Binding-site contacts:
Ligand atom C2 contacts residue ASN592 of chain 1.A at 2.5 Å.
Ligand atom C8 contacts residue ASN592 of chain 1.A at 3.9 Å.
Ligand atom O7 contacts residue ASN592 of chain 1.A at 3.5 Å (h-bond).
Ligand atom C4 contacts residue ASN592 of chain 1.A at 4.2 Å.
Ligand atom C1 contacts residue ASN592 of chain 1.A at 1.4 Å.
Ligand atom O5 contacts residue ASN592 of chain 1.A at 2.4 Å (h-bond).
Ligand atom C3 contacts residue ASN592 of chain 1.A at 3.8 Å.
Ligand atom C5 contacts residue ASN592 of chain 1.A at 3.7 Å.
Ligand atom N2 contacts residue ASN592 of chain 1.A at 2.9 Å (h-bond).
Ligand atom C7 contacts residue ASN592 of chain 1.A at 3.2 Å.

The protein below binds the small molecule below.
Small molecule (SMILES): CC(=O)N[C@@H]1[C@@H](O)[C@H](O)[C@@H](CO)O[C@H]1O

Sequence of chain 1.A:
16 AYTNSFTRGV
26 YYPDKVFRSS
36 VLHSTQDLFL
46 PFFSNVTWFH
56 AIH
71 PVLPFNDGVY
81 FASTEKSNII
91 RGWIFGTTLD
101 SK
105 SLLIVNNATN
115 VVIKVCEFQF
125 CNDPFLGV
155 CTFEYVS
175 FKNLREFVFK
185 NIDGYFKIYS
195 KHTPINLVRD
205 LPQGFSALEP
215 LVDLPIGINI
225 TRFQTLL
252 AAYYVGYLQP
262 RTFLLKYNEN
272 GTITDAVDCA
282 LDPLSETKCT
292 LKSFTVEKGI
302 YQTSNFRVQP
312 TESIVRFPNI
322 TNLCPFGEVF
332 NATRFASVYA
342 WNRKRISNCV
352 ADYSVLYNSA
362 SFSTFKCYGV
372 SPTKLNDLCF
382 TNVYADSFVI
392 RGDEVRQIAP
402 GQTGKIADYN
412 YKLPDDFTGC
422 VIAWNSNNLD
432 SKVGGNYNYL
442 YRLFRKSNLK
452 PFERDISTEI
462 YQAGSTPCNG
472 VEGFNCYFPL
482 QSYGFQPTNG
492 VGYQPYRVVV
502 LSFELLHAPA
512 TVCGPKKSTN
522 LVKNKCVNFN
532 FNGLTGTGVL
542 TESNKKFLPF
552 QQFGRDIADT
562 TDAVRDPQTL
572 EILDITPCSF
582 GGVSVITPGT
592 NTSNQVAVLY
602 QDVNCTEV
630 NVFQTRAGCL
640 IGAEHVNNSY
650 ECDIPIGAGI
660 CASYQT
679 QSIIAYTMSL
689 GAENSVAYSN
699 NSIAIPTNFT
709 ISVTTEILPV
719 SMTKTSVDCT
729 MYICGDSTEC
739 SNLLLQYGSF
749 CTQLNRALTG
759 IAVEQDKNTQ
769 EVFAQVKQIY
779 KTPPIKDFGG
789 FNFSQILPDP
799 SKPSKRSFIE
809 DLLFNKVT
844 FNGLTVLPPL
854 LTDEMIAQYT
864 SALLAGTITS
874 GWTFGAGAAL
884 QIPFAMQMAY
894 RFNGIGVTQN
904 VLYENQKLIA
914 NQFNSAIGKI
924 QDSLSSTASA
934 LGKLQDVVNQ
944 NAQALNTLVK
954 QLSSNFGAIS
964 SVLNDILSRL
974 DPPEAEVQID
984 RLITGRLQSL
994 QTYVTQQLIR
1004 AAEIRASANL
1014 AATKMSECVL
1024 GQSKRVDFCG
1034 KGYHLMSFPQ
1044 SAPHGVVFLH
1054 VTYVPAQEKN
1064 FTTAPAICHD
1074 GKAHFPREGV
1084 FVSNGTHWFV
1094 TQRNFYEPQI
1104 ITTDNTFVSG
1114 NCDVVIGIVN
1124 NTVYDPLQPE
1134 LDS